Sequence of chain 1.A:
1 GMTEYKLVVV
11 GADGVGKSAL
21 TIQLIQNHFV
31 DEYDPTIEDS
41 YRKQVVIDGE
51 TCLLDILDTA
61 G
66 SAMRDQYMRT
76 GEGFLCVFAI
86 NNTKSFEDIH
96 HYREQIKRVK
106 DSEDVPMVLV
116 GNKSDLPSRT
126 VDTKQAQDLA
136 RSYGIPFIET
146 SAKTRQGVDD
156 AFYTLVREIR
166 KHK

Binding-site contacts:
Ligand atom C20 contacts residue LYS6 of chain 1.A at 3.7 Å.
Ligand atom C19 contacts residue TYR72 of chain 1.A at 3.8 Å (hydrophobic).
Ligand atom N13 contacts residue ASP55 of chain 1.A at 2.8 Å (salt-bridge).
Ligand atom N36 contacts residue ASP39 of chain 1.A at 3.9 Å.
Ligand atom C16 contacts residue LEU57 of chain 1.A at 3.9 Å (hydrophobic).
Ligand atom C37 contacts residue ASP39 of chain 1.A at 3.7 Å.
Ligand atom O1 contacts residue TYR72 of chain 1.A at 3.6 Å.
Ligand atom C4 contacts residue TYR72 of chain 1.A at 3.8 Å (hydrophobic).
Ligand atom C21 contacts residue ASP55 of chain 1.A at 3.5 Å.
Ligand atom C20 contacts residue VAL8 of chain 1.A at 3.5 Å (hydrophobic).
Ligand atom C5 contacts residue TYR72 of chain 1.A at 3.7 Å (hydrophobic).
Ligand atom C19 contacts residue GLY76 of chain 1.A at 3.9 Å.
Ligand atom C20 contacts residue LEU7 of chain 1.A at 3.6 Å (hydrophobic).
Ligand atom C35 contacts residue ASP39 of chain 1.A at 3.8 Å.
Ligand atom C15 contacts residue LYS6 of chain 1.A at 3.9 Å.
Ligand atom C16 contacts residue LYS6 of chain 1.A at 3.8 Å.
Ligand atom C34 contacts residue SER40 of chain 1.A at 3.7 Å.
Ligand atom C16 contacts residue ASP55 of chain 1.A at 3.9 Å.
Ligand atom C19 contacts residue VAL8 of chain 1.A at 3.8 Å (hydrophobic).
Ligand atom C8 contacts residue THR75 of chain 1.A at 3.9 Å.
Ligand atom C12 contacts residue SER40 of chain 1.A at 3.5 Å.
Ligand atom C18 contacts residue THR75 of chain 1.A at 3.8 Å.
Ligand atom C21 contacts residue LEU57 of chain 1.A at 3.6 Å (hydrophobic).
Ligand atom C29 contacts residue ASP55 of chain 1.A at 3.2 Å.
Ligand atom C28 contacts residue SER40 of chain 1.A at 3.8 Å.
Ligand atom O1 contacts residue MET68 of chain 1.A at 3.8 Å.
Ligand atom N22 contacts residue ASP55 of chain 1.A at 2.8 Å (salt-bridge).
Ligand atom O1 contacts residue LEU57 of chain 1.A at 3.9 Å.
Ligand atom N38 contacts residue SER40 of chain 1.A at 2.7 Å (h-bond).
Ligand atom C37 contacts residue SER40 of chain 1.A at 3.5 Å.
Ligand atom N38 contacts residue ASP39 of chain 1.A at 3.5 Å.
Ligand atom C14 contacts residue ASP55 of chain 1.A at 3.6 Å.
Ligand atom C17 contacts residue LYS6 of chain 1.A at 3.8 Å.
Ligand atom O2 contacts residue THR75 of chain 1.A at 3.6 Å.
Ligand atom C34 contacts residue ASP39 of chain 1.A at 3.5 Å.
Ligand atom C20 contacts residue LEU57 of chain 1.A at 3.8 Å (hydrophobic).
Ligand atom C21 contacts residue LYS6 of chain 1.A at 3.7 Å.
Ligand atom C21 contacts residue LEU7 of chain 1.A at 3.6 Å (hydrophobic).
Ligand atom C12 contacts residue ASP55 of chain 1.A at 3.6 Å.
Ligand atom N13 contacts residue LYS6 of chain 1.A at 4.0 Å.

A small-molecule ligand and the protein it binds are described below.
Small molecule (SMILES): Cn1cnc(Cn2ccc3ccc(CNCc4[nH]c5ccccc5c4[C@H]4NC(=O)c5ccc(O)cc54)cc32)c1